This protein binds this small molecule.
Small molecule (SMILES): C[C@@H]1OC[C@@H](O)[C@H](O[C@@H]2O[C@H](CO)[C@@H](O)[C@H](O)[C@H]2O)[C@@H]1O

Sequence of chain 1.B:
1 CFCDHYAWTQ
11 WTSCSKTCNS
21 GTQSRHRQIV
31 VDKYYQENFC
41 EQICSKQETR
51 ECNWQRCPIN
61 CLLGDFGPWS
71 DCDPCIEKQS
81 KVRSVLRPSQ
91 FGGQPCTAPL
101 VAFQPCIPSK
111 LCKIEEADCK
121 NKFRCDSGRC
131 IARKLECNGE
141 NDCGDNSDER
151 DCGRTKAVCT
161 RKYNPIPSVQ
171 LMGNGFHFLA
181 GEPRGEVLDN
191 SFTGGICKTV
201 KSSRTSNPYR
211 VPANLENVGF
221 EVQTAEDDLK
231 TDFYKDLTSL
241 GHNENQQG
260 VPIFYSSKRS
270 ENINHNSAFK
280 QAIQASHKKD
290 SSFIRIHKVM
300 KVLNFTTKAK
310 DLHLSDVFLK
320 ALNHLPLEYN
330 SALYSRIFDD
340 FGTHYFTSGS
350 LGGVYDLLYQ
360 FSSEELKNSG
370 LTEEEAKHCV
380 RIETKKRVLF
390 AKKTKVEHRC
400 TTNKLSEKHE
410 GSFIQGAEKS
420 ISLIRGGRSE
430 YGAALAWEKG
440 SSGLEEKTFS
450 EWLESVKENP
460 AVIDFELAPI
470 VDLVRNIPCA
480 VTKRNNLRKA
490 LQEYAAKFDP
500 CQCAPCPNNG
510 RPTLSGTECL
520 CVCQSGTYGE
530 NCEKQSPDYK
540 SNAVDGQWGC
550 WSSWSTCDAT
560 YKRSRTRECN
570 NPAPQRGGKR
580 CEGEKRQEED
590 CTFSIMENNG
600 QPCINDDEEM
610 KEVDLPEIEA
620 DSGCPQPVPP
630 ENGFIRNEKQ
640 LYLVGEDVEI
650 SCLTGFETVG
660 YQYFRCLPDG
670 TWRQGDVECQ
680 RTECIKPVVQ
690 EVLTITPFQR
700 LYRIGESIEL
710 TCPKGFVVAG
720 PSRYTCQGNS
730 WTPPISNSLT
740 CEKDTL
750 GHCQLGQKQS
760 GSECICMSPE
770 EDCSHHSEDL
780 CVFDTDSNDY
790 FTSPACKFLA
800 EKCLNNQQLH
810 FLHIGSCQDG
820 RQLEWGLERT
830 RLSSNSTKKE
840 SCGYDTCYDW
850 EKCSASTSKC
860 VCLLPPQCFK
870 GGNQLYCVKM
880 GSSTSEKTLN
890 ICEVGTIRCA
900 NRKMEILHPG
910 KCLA

Binding-site contacts:
Ligand atom C1 contacts residue THR17 of chain 1.B at 1.4 Å.
Ligand atom C1 contacts residue CYS18 of chain 1.B at 4.0 Å (hydrophobic).
Ligand atom C3 contacts residue CYS18 of chain 1.B at 3.9 Å (hydrophobic).
Ligand atom O5 contacts residue THR17 of chain 1.B at 4.3 Å.
Ligand atom O3 contacts residue CYS18 of chain 1.B at 4.3 Å.
Ligand atom O6 contacts residue LYS16 of chain 1.B at 4.2 Å.
Ligand atom C4 contacts residue THR17 of chain 1.B at 3.5 Å.
Ligand atom O2 contacts residue PRO58 of chain 1.B at 4.1 Å.
Ligand atom C1 contacts residue THR17 of chain 1.B at 4.5 Å.
Ligand atom O2 contacts residue THR17 of chain 1.B at 2.8 Å (h-bond).
Ligand atom C4 contacts residue CYS18 of chain 1.B at 4.2 Å (hydrophobic).
Ligand atom O5 contacts residue THR17 of chain 1.B at 2.4 Å (h-bond).
Ligand atom C2 contacts residue THR17 of chain 1.B at 2.4 Å.
Ligand atom C5 contacts residue THR17 of chain 1.B at 3.1 Å.
Ligand atom O3 contacts residue THR17 of chain 1.B at 4.2 Å.
Ligand atom C3 contacts residue THR17 of chain 1.B at 2.9 Å.